The small molecule below binds the protein below.
Small molecule (SMILES): C=C(O[C@@H]1CC(C(=O)O)=C[C@@H](OP(=O)(O)O)[C@H]1O)C(=O)O

Sequence of chain 1.C:
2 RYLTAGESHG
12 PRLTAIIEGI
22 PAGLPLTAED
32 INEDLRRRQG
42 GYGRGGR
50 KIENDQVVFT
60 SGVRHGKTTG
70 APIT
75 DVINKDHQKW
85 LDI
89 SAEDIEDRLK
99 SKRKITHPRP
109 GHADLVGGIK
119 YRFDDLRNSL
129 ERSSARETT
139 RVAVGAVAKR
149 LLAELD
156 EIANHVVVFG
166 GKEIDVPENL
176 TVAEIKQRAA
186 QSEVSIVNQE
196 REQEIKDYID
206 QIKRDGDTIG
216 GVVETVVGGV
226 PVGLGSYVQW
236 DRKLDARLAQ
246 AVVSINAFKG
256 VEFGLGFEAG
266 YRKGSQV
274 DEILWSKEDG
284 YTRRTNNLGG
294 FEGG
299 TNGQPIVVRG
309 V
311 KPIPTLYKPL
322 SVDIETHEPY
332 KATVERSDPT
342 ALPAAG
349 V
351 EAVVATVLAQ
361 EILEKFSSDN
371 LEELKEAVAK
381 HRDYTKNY

Binding-site contacts:
Ligand atom O2P contacts residue ARG337 of chain 1.C at 3.4 Å (salt-bridge).
Ligand atom C10 contacts residue FMN1 of chain 1.U at 3.5 Å.
Ligand atom O11 contacts residue HIS110 of chain 1.C at 3.8 Å.
Ligand atom P contacts residue ARG337 of chain 1.C at 3.5 Å.
Ligand atom C1 contacts residue FMN1 of chain 1.U at 3.4 Å.
Ligand atom C9 contacts residue ARG39 of chain 1.C at 3.5 Å.
Ligand atom O91 contacts residue ARG39 of chain 1.C at 2.7 Å (salt-bridge).
Ligand atom O3P contacts residue ARG48 of chain 1.C at 3.6 Å.
Ligand atom O92 contacts residue MSE49 of chain 1.C at 3.0 Å.
Ligand atom C1 contacts residue SER132 of chain 1.C at 3.5 Å.
Ligand atom C8 contacts residue ARG134 of chain 1.C at 3.5 Å.
Ligand atom C10 contacts residue SER132 of chain 1.C at 3.5 Å.
Ligand atom C8 contacts residue ARG48 of chain 1.C at 3.5 Å.
Ligand atom C9 contacts residue ARG45 of chain 1.C at 3.6 Å.
Ligand atom C3 contacts residue ARG337 of chain 1.C at 3.3 Å.
Ligand atom O92 contacts residue ARG134 of chain 1.C at 3.1 Å (salt-bridge).
Ligand atom O91 contacts residue ARG45 of chain 1.C at 2.9 Å (salt-bridge).
Ligand atom O1P contacts residue ARG337 of chain 1.C at 2.6 Å (salt-bridge).
Ligand atom O12 contacts residue FMN1 of chain 1.U at 3.5 Å.
Ligand atom C7 contacts residue ARG45 of chain 1.C at 3.7 Å.
Ligand atom C10 contacts residue ALA133 of chain 1.C at 3.7 Å (hydrophobic).
Ligand atom O5 contacts residue ARG45 of chain 1.C at 3.4 Å (salt-bridge).
Ligand atom C8 contacts residue MSE49 of chain 1.C at 3.8 Å.
Ligand atom C9 contacts residue MSE49 of chain 1.C at 3.4 Å.
Ligand atom C4 contacts residue FMN1 of chain 1.U at 3.5 Å.
Ligand atom C6 contacts residue FMN1 of chain 1.U at 3.6 Å.
Ligand atom O2P contacts residue HIS10 of chain 1.C at 3.0 Å (h-bond).
Ligand atom C10 contacts residue HIS110 of chain 1.C at 3.8 Å.
Ligand atom O2P contacts residue ARG48 of chain 1.C at 3.1 Å (salt-bridge).
Ligand atom C5 contacts residue SER132 of chain 1.C at 3.7 Å.
Ligand atom C2 contacts residue ARG337 of chain 1.C at 3.6 Å.
Ligand atom O11 contacts residue FMN1 of chain 1.U at 2.7 Å (h-bond).
Ligand atom O3P contacts residue ARG337 of chain 1.C at 3.2 Å (salt-bridge).
Ligand atom O11 contacts residue SER132 of chain 1.C at 3.8 Å.
Ligand atom O12 contacts residue HIS110 of chain 1.C at 2.6 Å (h-bond).
Ligand atom C2 contacts residue FMN1 of chain 1.U at 3.6 Å.
Ligand atom O92 contacts residue ARG39 of chain 1.C at 2.6 Å (salt-bridge).
Ligand atom C6 contacts residue SER132 of chain 1.C at 3.2 Å.
Ligand atom C6 contacts residue ALA133 of chain 1.C at 3.8 Å (hydrophobic).
Ligand atom O11 contacts residue ALA133 of chain 1.C at 2.9 Å (h-bond).